Sequence of chain 1.A:
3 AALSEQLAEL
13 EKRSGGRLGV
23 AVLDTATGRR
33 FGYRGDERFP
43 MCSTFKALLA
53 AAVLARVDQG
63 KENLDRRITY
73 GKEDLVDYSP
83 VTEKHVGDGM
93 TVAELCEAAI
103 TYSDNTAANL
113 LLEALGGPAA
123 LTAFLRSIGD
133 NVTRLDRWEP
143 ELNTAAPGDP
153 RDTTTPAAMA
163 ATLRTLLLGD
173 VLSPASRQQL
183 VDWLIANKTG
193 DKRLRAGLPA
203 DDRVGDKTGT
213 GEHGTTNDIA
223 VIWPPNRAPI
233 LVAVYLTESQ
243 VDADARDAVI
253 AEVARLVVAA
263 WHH

The small molecule below binds the protein below.
Small molecule (SMILES): O=[N+]([O-])c1ccc2nn[nH]c2c1

Binding-site contacts:
Ligand atom N3 contacts residue PRO226 of chain 1.A at 3.9 Å.
Ligand atom O21 contacts residue LEU200 of chain 1.A at 3.9 Å.
Ligand atom C6 contacts residue TRP263 of chain 1.A at 3.8 Å (hydrophobic).
Ligand atom N3 contacts residue ASP204 of chain 1.A at 2.5 Å (salt-bridge).
Ligand atom N3 contacts residue VAL260 of chain 1.A at 4.0 Å.
Ligand atom NO1 contacts residue ILE224 of chain 1.A at 4.0 Å.
Ligand atom C6 contacts residue VAL259 of chain 1.A at 4.0 Å (hydrophobic).
Ligand atom N3 contacts residue PRO201 of chain 1.A at 3.7 Å.
Ligand atom C7A contacts residue HIS264 of chain 1.A at 3.9 Å.
Ligand atom C7 contacts residue ILE232 of chain 1.A at 3.6 Å (hydrophobic).
Ligand atom C3A contacts residue ASP204 of chain 1.A at 3.5 Å.
Ligand atom C7A contacts residue ILE232 of chain 1.A at 4.1 Å (hydrophobic).
Ligand atom C5 contacts residue VAL259 of chain 1.A at 4.1 Å (hydrophobic).
Ligand atom NO1 contacts residue VAL234 of chain 1.A at 3.6 Å.
Ligand atom O11 contacts residue VAL24 of chain 1.A at 3.4 Å.
Ligand atom O21 contacts residue VAL259 of chain 1.A at 3.9 Å.
Ligand atom N2 contacts residue PRO201 of chain 1.A at 3.7 Å.
Ligand atom O11 contacts residue ILE232 of chain 1.A at 3.3 Å.
Ligand atom N2 contacts residue PRO226 of chain 1.A at 3.8 Å.
Ligand atom O21 contacts residue ILE224 of chain 1.A at 3.2 Å.
Ligand atom C7A contacts residue VAL260 of chain 1.A at 4.0 Å (hydrophobic).
Ligand atom C4 contacts residue LEU200 of chain 1.A at 4.0 Å (hydrophobic).
Ligand atom N1 contacts residue ARG229 of chain 1.A at 3.6 Å.
Ligand atom C5 contacts residue VAL260 of chain 1.A at 3.8 Å (hydrophobic).
Ligand atom C4 contacts residue VAL260 of chain 1.A at 3.5 Å (hydrophobic).
Ligand atom N1 contacts residue PRO226 of chain 1.A at 4.0 Å.
Ligand atom N1 contacts residue HIS264 of chain 1.A at 2.8 Å (h-bond).
Ligand atom NO1 contacts residue VAL259 of chain 1.A at 3.5 Å.
Ligand atom O21 contacts residue VAL234 of chain 1.A at 3.3 Å.
Ligand atom C6 contacts residue ILE232 of chain 1.A at 3.5 Å (hydrophobic).
Ligand atom C3A contacts residue VAL260 of chain 1.A at 3.5 Å (hydrophobic).
Ligand atom N2 contacts residue ASP204 of chain 1.A at 3.2 Å (salt-bridge).
Ligand atom N1 contacts residue VAL260 of chain 1.A at 4.1 Å.
Ligand atom O11 contacts residue VAL259 of chain 1.A at 3.2 Å.
Ligand atom C4 contacts residue ASP204 of chain 1.A at 4.0 Å.
Ligand atom N2 contacts residue HIS264 of chain 1.A at 3.6 Å (h-bond).
Ligand atom C7 contacts residue TRP263 of chain 1.A at 3.6 Å (hydrophobic).
Ligand atom C5 contacts residue ILE232 of chain 1.A at 3.9 Å (hydrophobic).
Ligand atom NO1 contacts residue ILE232 of chain 1.A at 4.0 Å.
Ligand atom O11 contacts residue VAL234 of chain 1.A at 3.2 Å.